Sequence of chain 1.F:
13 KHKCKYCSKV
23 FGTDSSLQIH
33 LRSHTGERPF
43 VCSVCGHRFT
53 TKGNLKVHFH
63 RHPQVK

Sequence of chain 1.D:
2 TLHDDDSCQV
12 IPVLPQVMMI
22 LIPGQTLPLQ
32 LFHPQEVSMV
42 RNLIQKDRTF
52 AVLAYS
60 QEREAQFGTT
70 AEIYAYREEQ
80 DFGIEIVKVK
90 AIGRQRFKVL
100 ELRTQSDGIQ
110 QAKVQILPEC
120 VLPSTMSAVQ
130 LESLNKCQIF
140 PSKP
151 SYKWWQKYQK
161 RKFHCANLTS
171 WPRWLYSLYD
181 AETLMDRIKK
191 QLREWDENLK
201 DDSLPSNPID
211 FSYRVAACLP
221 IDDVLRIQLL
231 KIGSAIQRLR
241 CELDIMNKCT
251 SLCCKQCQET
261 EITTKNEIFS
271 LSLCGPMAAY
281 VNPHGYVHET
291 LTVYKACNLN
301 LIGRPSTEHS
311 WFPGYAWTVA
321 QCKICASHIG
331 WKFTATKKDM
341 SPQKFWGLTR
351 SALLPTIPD

Binding-site contacts:
Ligand atom C1 contacts residue HIS284 of chain 1.D at 4.0 Å.
Ligand atom C17 contacts residue HIS309 of chain 1.D at 3.4 Å.
Ligand atom C2 contacts residue HIS284 of chain 1.D at 3.6 Å.
Ligand atom C4 contacts residue PRO283 of chain 1.D at 3.8 Å (hydrophobic).
Ligand atom O20 contacts residue TRP311 of chain 1.D at 3.1 Å (h-bond).
Ligand atom O20 contacts residue TRP317 of chain 1.D at 3.5 Å.
Ligand atom C2 contacts residue CYS44 of chain 1.F at 3.5 Å (hydrophobic).
Ligand atom N8 contacts residue PRO283 of chain 1.D at 3.8 Å.
Ligand atom C3 contacts residue GLY48 of chain 1.F at 3.6 Å.
Ligand atom C4 contacts residue GLY48 of chain 1.F at 3.9 Å.
Ligand atom O19 contacts residue HIS309 of chain 1.D at 2.9 Å (h-bond).
Ligand atom O11 contacts residue GLU308 of chain 1.D at 3.4 Å (salt-bridge).
Ligand atom O13 contacts residue ASN282 of chain 1.D at 3.1 Å.
Ligand atom O19 contacts residue ASN282 of chain 1.D at 3.3 Å.
Ligand atom C5 contacts residue PRO283 of chain 1.D at 3.7 Å (hydrophobic).
Ligand atom C9 contacts residue PRO283 of chain 1.D at 3.7 Å (hydrophobic).
Ligand atom O11 contacts residue TRP317 of chain 1.D at 3.5 Å.
Ligand atom C3 contacts residue CYS44 of chain 1.F at 3.4 Å (hydrophobic).
Ligand atom O19 contacts residue TRP311 of chain 1.D at 3.1 Å.
Ligand atom N10 contacts residue TRP317 of chain 1.D at 3.8 Å.
Ligand atom C1 contacts residue VAL43 of chain 1.F at 3.8 Å (hydrophobic).
Ligand atom O19 contacts residue PRO283 of chain 1.D at 3.3 Å.
Ligand atom C7 contacts residue PRO283 of chain 1.D at 3.9 Å (hydrophobic).
Ligand atom C17 contacts residue TRP317 of chain 1.D at 3.8 Å (hydrophobic).
Ligand atom C17 contacts residue TRP311 of chain 1.D at 3.8 Å (hydrophobic).
Ligand atom C7 contacts residue VAL46 of chain 1.F at 3.8 Å (hydrophobic).
Ligand atom C12 contacts residue TRP311 of chain 1.D at 3.7 Å (hydrophobic).
Ligand atom N16 contacts residue TRP311 of chain 1.D at 3.4 Å.
Ligand atom C7 contacts residue ASN282 of chain 1.D at 3.5 Å.
Ligand atom N16 contacts residue HIS309 of chain 1.D at 2.9 Å (h-bond).
Ligand atom O13 contacts residue VAL46 of chain 1.F at 2.7 Å (h-bond).
Ligand atom O20 contacts residue HIS309 of chain 1.D at 3.2 Å (h-bond).
Ligand atom O19 contacts residue VAL281 of chain 1.D at 3.4 Å (h-bond).
Ligand atom C15 contacts residue HIS309 of chain 1.D at 3.8 Å.
Ligand atom C14 contacts residue TRP331 of chain 1.D at 3.6 Å (hydrophobic).
Ligand atom C15 contacts residue TRP311 of chain 1.D at 3.3 Å (hydrophobic).
Ligand atom C14 contacts residue TRP311 of chain 1.D at 3.8 Å (hydrophobic).
Ligand atom C18 contacts residue TRP317 of chain 1.D at 3.4 Å (hydrophobic).
Ligand atom C2 contacts residue VAL43 of chain 1.F at 3.6 Å (hydrophobic).
Ligand atom O20 contacts residue SER310 of chain 1.D at 3.4 Å.

The protein below binds the small molecule below.
Small molecule (SMILES): Nc1cccc2c1C(=O)N([C@H]1CCC(=O)NC1=O)C2=O